Binding-site contacts:
Ligand atom O7 contacts residue SER386 of chain 1.C at 3.8 Å.
Ligand atom O2 contacts residue GLN1 of chain 1.G at 4.3 Å.
Ligand atom C8 contacts residue NAG1 of chain 1.WB at 4.1 Å.
Ligand atom C7 contacts residue ASN213 of chain 1.C at 3.7 Å.
Ligand atom C4 contacts residue ASN213 of chain 1.C at 4.2 Å.
Ligand atom O5 contacts residue ASN213 of chain 1.C at 2.3 Å (h-bond).
Ligand atom O4 contacts residue GLU162 of chain 1.C at 3.8 Å.
Ligand atom C6 contacts residue NAG1 of chain 1.WB at 3.8 Å.
Ligand atom O4 contacts residue SER386 of chain 1.C at 4.1 Å.
Ligand atom C1 contacts residue SER387 of chain 1.C at 4.1 Å.
Ligand atom C8 contacts residue LEU212 of chain 1.C at 3.8 Å (hydrophobic).
Ligand atom C2 contacts residue GLN1 of chain 1.G at 3.5 Å.
Ligand atom C6 contacts residue SER386 of chain 1.C at 3.8 Å.
Ligand atom C4 contacts residue GLU162 of chain 1.C at 4.3 Å.
Ligand atom O5 contacts residue SER386 of chain 1.C at 4.1 Å.
Ligand atom N2 contacts residue ASN213 of chain 1.C at 3.0 Å (h-bond).
Ligand atom O7 contacts residue VAL205 of chain 1.C at 4.1 Å.
Ligand atom O3 contacts residue GLN1 of chain 1.G at 4.1 Å.
Ligand atom C5 contacts residue ASN213 of chain 1.C at 3.7 Å.
Ligand atom C3 contacts residue ASN213 of chain 1.C at 3.8 Å.
Ligand atom C3 contacts residue GLN1 of chain 1.G at 4.1 Å.
Ligand atom C5 contacts residue SER386 of chain 1.C at 3.3 Å.
Ligand atom N2 contacts residue VAL205 of chain 1.C at 4.3 Å.
Ligand atom O6 contacts residue GLN1 of chain 1.G at 3.6 Å.
Ligand atom C6 contacts residue GLU162 of chain 1.C at 3.8 Å.
Ligand atom C8 contacts residue PHE320 of chain 1.C at 3.7 Å (hydrophobic).
Ligand atom O7 contacts residue THR321 of chain 1.C at 3.4 Å (h-bond).
Ligand atom O3 contacts residue GLN1 of chain 1.G at 4.0 Å.
Ligand atom C1 contacts residue ASN213 of chain 1.C at 1.4 Å.
Ligand atom C8 contacts residue ASN213 of chain 1.C at 4.2 Å.
Ligand atom C8 contacts residue THR321 of chain 1.C at 3.8 Å.
Ligand atom O4 contacts residue THR160 of chain 1.C at 3.4 Å.
Ligand atom C8 contacts residue SER387 of chain 1.C at 3.7 Å.
Ligand atom C4 contacts residue SER386 of chain 1.C at 4.2 Å.
Ligand atom C2 contacts residue ASN213 of chain 1.C at 2.5 Å.
Ligand atom C7 contacts residue THR321 of chain 1.C at 3.7 Å.
Ligand atom C6 contacts residue GLU162 of chain 1.C at 3.6 Å.
Ligand atom C5 contacts residue GLU162 of chain 1.C at 3.6 Å.
Ligand atom O6 contacts residue GLY323 of chain 1.C at 3.5 Å.
Ligand atom O7 contacts residue PHE320 of chain 1.C at 4.2 Å.

Sequence of chain 1.G:
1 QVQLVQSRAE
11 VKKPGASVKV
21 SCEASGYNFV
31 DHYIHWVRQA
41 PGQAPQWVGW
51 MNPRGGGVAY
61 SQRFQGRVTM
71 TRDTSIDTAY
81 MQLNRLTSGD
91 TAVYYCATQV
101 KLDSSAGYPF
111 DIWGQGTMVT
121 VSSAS

The small molecule below binds the protein below.
Small molecule (SMILES): CC(=O)N[C@H]1[C@H](O[C@H]2[C@H](O)[C@@H](NC(C)=O)CO[C@@H]2CO)O[C@H](CO)[C@@H](O[C@@H]2O[C@H](CO[C@H]3O[C@H](CO)[C@@H](O)[C@H](O)[C@@H]3O)[C@@H](O)[C@H](O[C@H]3O[C@H](CO)[C@@H](O)[C@H](O)[C@@H]3O)[C@@H]2O)[C@@H]1O

Sequence of chain 1.C:
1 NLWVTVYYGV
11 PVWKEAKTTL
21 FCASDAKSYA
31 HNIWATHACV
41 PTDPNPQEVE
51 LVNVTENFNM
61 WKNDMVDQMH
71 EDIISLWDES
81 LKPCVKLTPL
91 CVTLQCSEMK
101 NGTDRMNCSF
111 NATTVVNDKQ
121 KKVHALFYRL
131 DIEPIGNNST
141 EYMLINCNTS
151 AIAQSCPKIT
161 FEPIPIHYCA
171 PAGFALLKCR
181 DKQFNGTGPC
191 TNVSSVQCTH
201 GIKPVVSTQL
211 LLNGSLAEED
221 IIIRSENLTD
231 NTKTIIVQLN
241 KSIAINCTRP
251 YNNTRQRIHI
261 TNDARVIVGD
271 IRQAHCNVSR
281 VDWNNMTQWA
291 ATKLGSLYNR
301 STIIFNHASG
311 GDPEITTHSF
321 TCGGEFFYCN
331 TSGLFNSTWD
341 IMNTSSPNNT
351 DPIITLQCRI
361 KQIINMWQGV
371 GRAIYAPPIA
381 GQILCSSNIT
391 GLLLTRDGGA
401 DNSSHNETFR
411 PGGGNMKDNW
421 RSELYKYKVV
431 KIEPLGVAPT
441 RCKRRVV